A protein and the small-molecule ligand that binds it are described below.
Small molecule (SMILES): CC(C)(C)NC(=O)[C@@H]1C[C@@H]2CCCC[C@@H]2CN1C[C@@H](O)[C@H](Cc1ccccc1)NC(=O)[C@H](CC(N)=O)NC(=O)c1ccc2ccccc2n1

Binding-site contacts:
Ligand atom CE2 contacts residue ASP33 of chain 1.A at 3.3 Å.
Ligand atom CB1 contacts residue ASP35 of chain 1.A at 3.2 Å.
Ligand atom CZ contacts residue PHE116 of chain 1.A at 3.6 Å (hydrophobic).
Ligand atom C31 contacts residue PHE194 of chain 1.A at 3.6 Å (hydrophobic).
Ligand atom N1 contacts residue THR223 of chain 1.A at 3.0 Å (h-bond).
Ligand atom C22 contacts residue TYR79 of chain 1.A at 3.7 Å (hydrophobic).
Ligand atom C21 contacts residue GLY37 of chain 1.A at 3.2 Å.
Ligand atom CE1 contacts residue PHE116 of chain 1.A at 3.6 Å (hydrophobic).
Ligand atom O2 contacts residue TYR79 of chain 1.A at 3.4 Å.
Ligand atom N11 contacts residue ASP219 of chain 1.A at 2.9 Å (salt-bridge).
Ligand atom O1 contacts residue ASP81 of chain 1.A at 3.6 Å.
Ligand atom O contacts residue THR223 of chain 1.A at 2.8 Å (h-bond).
Ligand atom O1 contacts residue TYR79 of chain 1.A at 3.5 Å.
Ligand atom C31 contacts residue GLY37 of chain 1.A at 3.2 Å.
Ligand atom CD2 contacts residue GLY221 of chain 1.A at 3.6 Å.
Ligand atom C7 contacts residue ASP15 of chain 1.A at 3.3 Å.
Ligand atom O2 contacts residue ASP35 of chain 1.A at 2.7 Å (salt-bridge).
Ligand atom OD1 contacts residue TYR226 of chain 1.A at 3.5 Å (h-bond).
Ligand atom N3 contacts residue GLY37 of chain 1.A at 2.8 Å (h-bond).
Ligand atom CB1 contacts residue GLY221 of chain 1.A at 3.4 Å.
Ligand atom O3 contacts residue GLY80 of chain 1.A at 3.6 Å (h-bond).
Ligand atom C contacts residue GLY221 of chain 1.A at 3.6 Å.
Ligand atom C22 contacts residue SER78 of chain 1.A at 3.5 Å.
Ligand atom CA1 contacts residue GLY221 of chain 1.A at 3.5 Å.
Ligand atom N contacts residue GLY221 of chain 1.A at 3.7 Å.
Ligand atom C21 contacts residue ASP219 of chain 1.A at 3.6 Å.
Ligand atom C7A contacts residue ASP219 of chain 1.A at 3.6 Å.
Ligand atom CC contacts residue GLY37 of chain 1.A at 3.5 Å.
Ligand atom C3A contacts residue ILE217 of chain 1.A at 3.6 Å (hydrophobic).
Ligand atom CD2 contacts residue ASP33 of chain 1.A at 3.4 Å.
Ligand atom C9 contacts residue ASP35 of chain 1.A at 3.6 Å.
Ligand atom C41 contacts residue PHE194 of chain 1.A at 3.6 Å (hydrophobic).
Ligand atom C2 contacts residue THR223 of chain 1.A at 3.4 Å.
Ligand atom C8A contacts residue THR223 of chain 1.A at 3.6 Å.
Ligand atom C6 contacts residue ASP15 of chain 1.A at 3.4 Å.
Ligand atom O contacts residue THR222 of chain 1.A at 3.4 Å.
Ligand atom O1 contacts residue GLY80 of chain 1.A at 2.9 Å (h-bond).
Ligand atom C71 contacts residue ILE304 of chain 1.A at 3.5 Å (hydrophobic).
Ligand atom N2 contacts residue GLY221 of chain 1.A at 2.8 Å (h-bond).
Ligand atom C81 contacts residue ASP219 of chain 1.A at 3.5 Å.

Sequence of chain 1.A:
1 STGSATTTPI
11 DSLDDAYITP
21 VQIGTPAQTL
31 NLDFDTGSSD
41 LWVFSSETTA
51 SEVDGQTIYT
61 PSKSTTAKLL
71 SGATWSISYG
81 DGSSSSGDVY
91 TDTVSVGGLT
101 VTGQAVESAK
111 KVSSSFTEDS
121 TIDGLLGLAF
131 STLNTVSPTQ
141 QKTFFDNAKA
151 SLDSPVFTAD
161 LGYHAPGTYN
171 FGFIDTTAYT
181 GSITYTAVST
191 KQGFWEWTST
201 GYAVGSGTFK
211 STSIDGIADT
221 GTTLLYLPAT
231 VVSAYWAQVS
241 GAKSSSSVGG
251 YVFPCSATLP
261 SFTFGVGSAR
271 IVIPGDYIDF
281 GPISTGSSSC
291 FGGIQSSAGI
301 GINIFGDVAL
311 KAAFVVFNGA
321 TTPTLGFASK